The small molecule below binds the protein below.
Small molecule (SMILES): CC(=O)N[C@@H]1[C@@H](O)[C@H](O)[C@@H](CO)O[C@H]1O

Binding-site contacts:
Ligand atom C3 contacts residue ASN505 of chain 1.C at 3.8 Å.
Ligand atom C1 contacts residue SER502 of chain 1.C at 4.2 Å.
Ligand atom O5 contacts residue ASN505 of chain 1.C at 2.4 Å (h-bond).
Ligand atom O6 contacts residue GLU501 of chain 1.C at 3.6 Å.
Ligand atom C7 contacts residue ASN505 of chain 1.C at 3.3 Å.
Ligand atom O7 contacts residue ASN505 of chain 1.C at 3.4 Å (h-bond).
Ligand atom C6 contacts residue GLU501 of chain 1.C at 4.0 Å.
Ligand atom N2 contacts residue ASN505 of chain 1.C at 2.8 Å (h-bond).
Ligand atom C4 contacts residue THR507 of chain 1.C at 4.5 Å.
Ligand atom C5 contacts residue ALA498 of chain 1.C at 4.5 Å (hydrophobic).
Ligand atom O5 contacts residue SER502 of chain 1.C at 3.7 Å.
Ligand atom C5 contacts residue ASN505 of chain 1.C at 3.7 Å.
Ligand atom C3 contacts residue THR507 of chain 1.C at 4.2 Å.
Ligand atom N2 contacts residue THR507 of chain 1.C at 3.6 Å.
Ligand atom C4 contacts residue ASN505 of chain 1.C at 4.2 Å.
Ligand atom O6 contacts residue ALA498 of chain 1.C at 3.9 Å.
Ligand atom C5 contacts residue GLU501 of chain 1.C at 4.4 Å.
Ligand atom C5 contacts residue SER502 of chain 1.C at 4.1 Å.
Ligand atom C6 contacts residue SER502 of chain 1.C at 3.9 Å.
Ligand atom C2 contacts residue THR507 of chain 1.C at 4.0 Å.
Ligand atom O5 contacts residue GLU501 of chain 1.C at 3.5 Å.
Ligand atom C2 contacts residue ASN505 of chain 1.C at 2.4 Å.
Ligand atom C5 contacts residue THR507 of chain 1.C at 3.7 Å.
Ligand atom C8 contacts residue ASN505 of chain 1.C at 4.4 Å.
Ligand atom C1 contacts residue THR507 of chain 1.C at 3.4 Å.
Ligand atom O5 contacts residue THR507 of chain 1.C at 3.8 Å.
Ligand atom C6 contacts residue ALA498 of chain 1.C at 3.3 Å (hydrophobic).
Ligand atom C1 contacts residue GLU501 of chain 1.C at 4.1 Å.
Ligand atom C1 contacts residue ASN505 of chain 1.C at 1.4 Å.

Sequence of chain 1.C:
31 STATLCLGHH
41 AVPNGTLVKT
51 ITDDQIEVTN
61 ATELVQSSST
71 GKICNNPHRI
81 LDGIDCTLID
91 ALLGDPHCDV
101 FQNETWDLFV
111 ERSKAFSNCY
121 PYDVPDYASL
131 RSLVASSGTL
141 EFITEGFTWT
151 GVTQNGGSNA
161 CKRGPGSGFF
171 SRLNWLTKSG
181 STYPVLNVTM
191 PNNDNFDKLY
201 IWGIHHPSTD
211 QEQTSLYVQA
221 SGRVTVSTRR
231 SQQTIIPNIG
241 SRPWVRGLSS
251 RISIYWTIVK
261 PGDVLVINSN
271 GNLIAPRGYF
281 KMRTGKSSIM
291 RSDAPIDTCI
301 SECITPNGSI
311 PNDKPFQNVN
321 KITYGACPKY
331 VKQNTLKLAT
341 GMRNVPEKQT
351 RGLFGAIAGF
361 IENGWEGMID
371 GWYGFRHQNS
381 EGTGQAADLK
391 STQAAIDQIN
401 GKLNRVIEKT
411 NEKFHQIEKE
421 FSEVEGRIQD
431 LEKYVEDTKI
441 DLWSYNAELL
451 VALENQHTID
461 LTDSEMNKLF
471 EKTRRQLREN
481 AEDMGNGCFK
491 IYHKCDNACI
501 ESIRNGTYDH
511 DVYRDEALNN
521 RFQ